The protein below binds the small molecule below.
Small molecule (SMILES): CC(=O)N[C@@H]1[C@@H](O)[C@H](O)[C@@H](CO)O[C@H]1O

Binding-site contacts:
Ligand atom C4 contacts residue ASN96 of chain 1.A at 4.2 Å.
Ligand atom C1 contacts residue ASN96 of chain 1.A at 1.4 Å.
Ligand atom C7 contacts residue ASN96 of chain 1.A at 4.0 Å.
Ligand atom O6 contacts residue ASN96 of chain 1.A at 4.4 Å.
Ligand atom N2 contacts residue ASN96 of chain 1.A at 3.2 Å (h-bond).
Ligand atom O6 contacts residue LYS128 of chain 1.A at 4.1 Å.
Ligand atom C3 contacts residue ASN139 of chain 1.A at 4.2 Å.
Ligand atom O7 contacts residue ASN96 of chain 1.A at 4.4 Å.
Ligand atom C2 contacts residue ASN96 of chain 1.A at 2.6 Å.
Ligand atom O5 contacts residue LYS128 of chain 1.A at 4.4 Å.
Ligand atom O4 contacts residue GLN138 of chain 1.A at 3.9 Å.
Ligand atom C5 contacts residue ASN96 of chain 1.A at 3.6 Å.
Ligand atom O5 contacts residue ASN96 of chain 1.A at 2.2 Å (h-bond).
Ligand atom C3 contacts residue ASN96 of chain 1.A at 3.9 Å.
Ligand atom C8 contacts residue ASN96 of chain 1.A at 4.3 Å.

Sequence of chain 1.A:
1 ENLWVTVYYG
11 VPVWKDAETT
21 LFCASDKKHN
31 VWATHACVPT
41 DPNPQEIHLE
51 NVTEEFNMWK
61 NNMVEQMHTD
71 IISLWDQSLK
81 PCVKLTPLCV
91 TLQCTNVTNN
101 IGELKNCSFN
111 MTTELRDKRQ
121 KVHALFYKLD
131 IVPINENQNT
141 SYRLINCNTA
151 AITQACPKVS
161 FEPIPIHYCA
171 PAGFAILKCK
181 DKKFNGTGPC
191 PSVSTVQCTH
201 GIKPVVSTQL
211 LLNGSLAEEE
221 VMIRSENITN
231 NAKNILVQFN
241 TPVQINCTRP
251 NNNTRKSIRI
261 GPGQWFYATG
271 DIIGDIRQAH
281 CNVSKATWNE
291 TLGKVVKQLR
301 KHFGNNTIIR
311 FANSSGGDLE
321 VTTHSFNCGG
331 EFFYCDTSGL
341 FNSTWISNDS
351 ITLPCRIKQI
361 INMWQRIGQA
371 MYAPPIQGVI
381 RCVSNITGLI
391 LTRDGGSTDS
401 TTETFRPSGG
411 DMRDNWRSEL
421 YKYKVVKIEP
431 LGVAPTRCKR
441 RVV